The small molecule below binds the protein below.
Small molecule (SMILES): CC(=O)N[C@H]1[C@H](O[C@H]2[C@H](O)[C@@H](NC(C)=O)CO[C@@H]2CO)O[C@H](CO)[C@@H](O[C@@H]2O[C@H](CO[C@H]3O[C@H](CO)[C@@H](O)[C@H](O)[C@@H]3O)[C@@H](O)[C@H](O[C@H]3O[C@H](CO)[C@@H](O)[C@H](O)[C@@H]3O)[C@@H]2O)[C@@H]1O

Binding-site contacts:
Ligand atom C6 contacts residue ASP440 of chain 1.B at 3.4 Å.
Ligand atom C1 contacts residue ASN271 of chain 1.B at 1.4 Å.
Ligand atom C3 contacts residue ASN271 of chain 1.B at 3.8 Å.
Ligand atom O7 contacts residue TYR446 of chain 1.B at 3.8 Å.
Ligand atom C8 contacts residue LYS204 of chain 1.B at 3.5 Å.
Ligand atom N2 contacts residue ASP230 of chain 1.B at 2.8 Å (salt-bridge).
Ligand atom C6 contacts residue HIS442 of chain 1.B at 3.4 Å.
Ligand atom C7 contacts residue LEU228 of chain 1.B at 3.4 Å (hydrophobic).
Ligand atom C6 contacts residue SER443 of chain 1.B at 3.5 Å.
Ligand atom C7 contacts residue SER232 of chain 1.B at 3.8 Å.
Ligand atom C2 contacts residue ASN271 of chain 1.B at 2.4 Å.
Ligand atom N2 contacts residue ASN271 of chain 1.B at 2.9 Å (h-bond).
Ligand atom O4 contacts residue PHE206 of chain 1.B at 3.6 Å.
Ligand atom C6 contacts residue ASN444 of chain 1.B at 3.8 Å.
Ligand atom C7 contacts residue LYS204 of chain 1.B at 3.5 Å.
Ligand atom C8 contacts residue TYR269 of chain 1.B at 3.5 Å (hydrophobic).
Ligand atom C7 contacts residue ASN271 of chain 1.B at 3.7 Å.
Ligand atom C8 contacts residue ASP230 of chain 1.B at 3.8 Å.
Ligand atom C8 contacts residue LEU228 of chain 1.B at 3.7 Å (hydrophobic).
Ligand atom O7 contacts residue PHE445 of chain 1.B at 2.9 Å (h-bond).
Ligand atom C1 contacts residue HIS442 of chain 1.B at 3.8 Å.
Ligand atom O5 contacts residue ASN271 of chain 1.B at 2.4 Å (h-bond).
Ligand atom O7 contacts residue LYS204 of chain 1.B at 2.7 Å (salt-bridge).
Ligand atom C8 contacts residue PHE445 of chain 1.B at 3.6 Å (hydrophobic).
Ligand atom O6 contacts residue HIS442 of chain 1.B at 3.6 Å (h-bond).
Ligand atom C2 contacts residue HIS442 of chain 1.B at 3.3 Å.
Ligand atom C6 contacts residue LEU228 of chain 1.B at 3.8 Å (hydrophobic).
Ligand atom C2 contacts residue ASP230 of chain 1.B at 3.5 Å.
Ligand atom O6 contacts residue ASP440 of chain 1.B at 2.6 Å (salt-bridge).
Ligand atom C8 contacts residue SER208 of chain 1.B at 3.3 Å.
Ligand atom C7 contacts residue ASP230 of chain 1.B at 3.7 Å.
Ligand atom C5 contacts residue ASN271 of chain 1.B at 3.6 Å.
Ligand atom O7 contacts residue LEU228 of chain 1.B at 3.3 Å.
Ligand atom C1 contacts residue ASP230 of chain 1.B at 3.7 Å.
Ligand atom O7 contacts residue ASN444 of chain 1.B at 3.1 Å (h-bond).
Ligand atom O5 contacts residue HIS442 of chain 1.B at 3.8 Å.
Ligand atom C8 contacts residue SER232 of chain 1.B at 3.5 Å.
Ligand atom C3 contacts residue ASP230 of chain 1.B at 3.6 Å.
Ligand atom N2 contacts residue SER232 of chain 1.B at 3.6 Å.
Ligand atom C6 contacts residue HIS442 of chain 1.B at 3.5 Å.

Sequence of chain 1.B:
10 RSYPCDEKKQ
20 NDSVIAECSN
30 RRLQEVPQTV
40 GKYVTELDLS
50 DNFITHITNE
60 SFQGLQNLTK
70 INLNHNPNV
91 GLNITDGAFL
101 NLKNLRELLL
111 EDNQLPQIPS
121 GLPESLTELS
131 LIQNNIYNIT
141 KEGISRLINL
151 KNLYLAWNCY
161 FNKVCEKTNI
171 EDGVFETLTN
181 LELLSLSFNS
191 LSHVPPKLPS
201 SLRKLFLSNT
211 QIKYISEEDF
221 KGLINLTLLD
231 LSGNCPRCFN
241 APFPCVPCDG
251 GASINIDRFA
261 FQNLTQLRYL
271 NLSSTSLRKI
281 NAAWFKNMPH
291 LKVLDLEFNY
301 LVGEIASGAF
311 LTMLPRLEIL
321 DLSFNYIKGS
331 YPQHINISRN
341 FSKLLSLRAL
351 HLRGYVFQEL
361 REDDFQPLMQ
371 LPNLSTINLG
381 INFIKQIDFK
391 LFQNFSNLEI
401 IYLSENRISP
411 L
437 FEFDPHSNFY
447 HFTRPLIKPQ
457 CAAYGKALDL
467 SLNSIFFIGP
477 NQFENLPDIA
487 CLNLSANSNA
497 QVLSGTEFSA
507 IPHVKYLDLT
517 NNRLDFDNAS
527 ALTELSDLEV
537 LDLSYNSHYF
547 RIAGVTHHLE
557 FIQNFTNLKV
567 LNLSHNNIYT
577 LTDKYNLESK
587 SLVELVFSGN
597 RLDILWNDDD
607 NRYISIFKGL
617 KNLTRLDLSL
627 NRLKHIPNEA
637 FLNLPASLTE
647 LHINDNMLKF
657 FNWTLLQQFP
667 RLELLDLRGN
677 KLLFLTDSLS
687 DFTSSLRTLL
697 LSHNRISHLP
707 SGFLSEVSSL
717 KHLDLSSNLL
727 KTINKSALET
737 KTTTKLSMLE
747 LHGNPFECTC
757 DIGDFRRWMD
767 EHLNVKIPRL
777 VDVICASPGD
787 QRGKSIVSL